Sequence of chain 2.A:
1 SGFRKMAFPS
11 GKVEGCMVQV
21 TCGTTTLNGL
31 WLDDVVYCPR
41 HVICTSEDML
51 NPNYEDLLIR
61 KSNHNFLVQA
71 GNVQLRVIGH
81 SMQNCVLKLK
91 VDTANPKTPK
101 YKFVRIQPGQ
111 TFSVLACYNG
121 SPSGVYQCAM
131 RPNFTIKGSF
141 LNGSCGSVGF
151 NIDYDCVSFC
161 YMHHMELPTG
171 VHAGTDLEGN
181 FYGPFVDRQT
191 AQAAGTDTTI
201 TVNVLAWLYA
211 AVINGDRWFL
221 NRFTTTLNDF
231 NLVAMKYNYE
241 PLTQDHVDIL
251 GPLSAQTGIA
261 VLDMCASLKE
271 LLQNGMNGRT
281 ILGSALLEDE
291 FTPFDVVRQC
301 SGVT

Binding-site contacts:
Ligand atom CL contacts residue HIS164 of chain 2.A at 3.7 Å.
Ligand atom C4 contacts residue GLU166 of chain 2.A at 3.7 Å.
Ligand atom C4 contacts residue HIS163 of chain 2.A at 3.1 Å.
Ligand atom C14 contacts residue HIS41 of chain 2.A at 3.6 Å.
Ligand atom C12 contacts residue MET49 of chain 2.A at 3.4 Å (hydrophobic).
Ligand atom C6 contacts residue ASN142 of chain 2.A at 3.7 Å.
Ligand atom N contacts residue CYS145 of chain 2.A at 3.6 Å.
Ligand atom N1 contacts residue HIS163 of chain 2.A at 2.7 Å (h-bond).
Ligand atom CL contacts residue ASP187 of chain 2.A at 3.2 Å.
Ligand atom C7 contacts residue LEU141 of chain 2.A at 4.0 Å (hydrophobic).
Ligand atom C10 contacts residue GLN189 of chain 2.A at 3.5 Å.
Ligand atom C5 contacts residue HIS163 of chain 2.A at 3.9 Å.
Ligand atom C8 contacts residue ASN142 of chain 2.A at 3.8 Å.
Ligand atom N1 contacts residue SER144 of chain 2.A at 3.8 Å.
Ligand atom C12 contacts residue MET165 of chain 2.A at 3.7 Å (hydrophobic).
Ligand atom C7 contacts residue ASN142 of chain 2.A at 3.8 Å.
Ligand atom C11 contacts residue GLN189 of chain 2.A at 3.5 Å.
Ligand atom C6 contacts residue LEU141 of chain 2.A at 3.5 Å (hydrophobic).
Ligand atom C6 contacts residue PHE140 of chain 2.A at 3.5 Å (hydrophobic).
Ligand atom N1 contacts residue GLU166 of chain 2.A at 3.5 Å.
Ligand atom N1 contacts residue PHE140 of chain 2.A at 3.7 Å.
Ligand atom C13 contacts residue HIS164 of chain 2.A at 3.8 Å.
Ligand atom C11 contacts residue MET49 of chain 2.A at 3.7 Å (hydrophobic).
Ligand atom O contacts residue GLU166 of chain 2.A at 3.2 Å (salt-bridge).
Ligand atom C6 contacts residue GLU166 of chain 2.A at 3.5 Å.
Ligand atom C12 contacts residue ARG188 of chain 2.A at 3.9 Å.
Ligand atom O contacts residue MET165 of chain 2.A at 3.6 Å.
Ligand atom C5 contacts residue PHE140 of chain 2.A at 3.0 Å (hydrophobic).
Ligand atom C13 contacts residue MET49 of chain 2.A at 3.6 Å (hydrophobic).
Ligand atom C5 contacts residue GLU166 of chain 2.A at 3.5 Å.
Ligand atom O contacts residue HIS164 of chain 2.A at 4.0 Å.
Ligand atom C4 contacts residue CYS145 of chain 2.A at 3.9 Å (hydrophobic).
Ligand atom C5 contacts residue LEU141 of chain 2.A at 3.9 Å (hydrophobic).
Ligand atom C13 contacts residue MET165 of chain 2.A at 3.7 Å (hydrophobic).
Ligand atom C13 contacts residue HIS41 of chain 2.A at 4.0 Å.
Ligand atom C3 contacts residue GLU166 of chain 2.A at 4.0 Å.
Ligand atom C7 contacts residue GLU166 of chain 2.A at 4.0 Å.
Ligand atom CL contacts residue MET165 of chain 2.A at 3.9 Å.
Ligand atom CL contacts residue HIS41 of chain 2.A at 3.3 Å.
Ligand atom C14 contacts residue HIS164 of chain 2.A at 3.3 Å.

A small-molecule ligand and the protein it binds are described below.
Small molecule (SMILES): Cc1ccncc1NC(=O)[C@H](C)c1cccc(Cl)c1